Sequence of chain 1.A:
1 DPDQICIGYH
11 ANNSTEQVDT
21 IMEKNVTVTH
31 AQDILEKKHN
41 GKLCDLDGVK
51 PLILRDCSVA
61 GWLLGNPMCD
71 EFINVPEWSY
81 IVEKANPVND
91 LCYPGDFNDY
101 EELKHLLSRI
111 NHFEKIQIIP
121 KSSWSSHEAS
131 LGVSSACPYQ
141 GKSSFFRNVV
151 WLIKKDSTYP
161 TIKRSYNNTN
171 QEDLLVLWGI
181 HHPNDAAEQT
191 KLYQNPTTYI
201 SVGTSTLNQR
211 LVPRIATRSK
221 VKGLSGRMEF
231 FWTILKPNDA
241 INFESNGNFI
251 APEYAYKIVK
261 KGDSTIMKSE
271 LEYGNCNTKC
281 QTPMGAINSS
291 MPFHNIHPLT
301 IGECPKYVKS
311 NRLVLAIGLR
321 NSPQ

Binding-site contacts:
Ligand atom N2 contacts residue ASN167 of chain 1.A at 3.2 Å (h-bond).
Ligand atom C8 contacts residue ASN167 of chain 1.A at 4.3 Å.
Ligand atom O5 contacts residue ASN167 of chain 1.A at 2.2 Å (h-bond).
Ligand atom C1 contacts residue ASN238 of chain 1.A at 3.6 Å.
Ligand atom C3 contacts residue ASN238 of chain 1.A at 4.0 Å.
Ligand atom O7 contacts residue ASP239 of chain 1.A at 3.6 Å (salt-bridge).
Ligand atom C7 contacts residue ASN238 of chain 1.A at 3.9 Å.
Ligand atom O7 contacts residue ALA240 of chain 1.A at 3.5 Å (h-bond).
Ligand atom C7 contacts residue ASN167 of chain 1.A at 4.0 Å.
Ligand atom C4 contacts residue ASN167 of chain 1.A at 4.0 Å.
Ligand atom C2 contacts residue ASN238 of chain 1.A at 3.7 Å.
Ligand atom N2 contacts residue ALA240 of chain 1.A at 4.2 Å.
Ligand atom C3 contacts residue ASN167 of chain 1.A at 3.8 Å.
Ligand atom C2 contacts residue ASN167 of chain 1.A at 2.5 Å.
Ligand atom N2 contacts residue ASP239 of chain 1.A at 4.3 Å.
Ligand atom C7 contacts residue SER219 of chain 3.A at 4.5 Å.
Ligand atom C7 contacts residue ALA240 of chain 1.A at 3.7 Å (hydrophobic).
Ligand atom C5 contacts residue ASN167 of chain 1.A at 3.5 Å.
Ligand atom O7 contacts residue SER219 of chain 3.A at 3.4 Å (h-bond).
Ligand atom C8 contacts residue ASN238 of chain 1.A at 4.0 Å.
Ligand atom N2 contacts residue ASN238 of chain 1.A at 3.0 Å (h-bond).
Ligand atom C8 contacts residue ALA240 of chain 1.A at 3.9 Å (hydrophobic).
Ligand atom O7 contacts residue ASN238 of chain 1.A at 3.9 Å.
Ligand atom C1 contacts residue ASN167 of chain 1.A at 1.4 Å.
Ligand atom C5 contacts residue ASN238 of chain 1.A at 4.0 Å.

This protein binds this small molecule.
Small molecule (SMILES): CC(=O)N[C@H]1[C@H](O[C@H]2[C@H](O)[C@@H](NC(C)=O)CO[C@@H]2CO[C@H]2O[C@@H](C)[C@@H](O)[C@@H](O)[C@@H]2O)O[C@H](CO)[C@@H](O[C@@H]2O[C@H](CO[C@H]3O[C@H](CO)[C@@H](O)[C@H](O)[C@@H]3O)[C@@H](O)[C@H](O[C@@H]3O[C@H](CO)[C@@H](O)[C@H](O)[C@@H]3O)[C@@H]2O)[C@@H]1O

Sequence of chain 3.A:
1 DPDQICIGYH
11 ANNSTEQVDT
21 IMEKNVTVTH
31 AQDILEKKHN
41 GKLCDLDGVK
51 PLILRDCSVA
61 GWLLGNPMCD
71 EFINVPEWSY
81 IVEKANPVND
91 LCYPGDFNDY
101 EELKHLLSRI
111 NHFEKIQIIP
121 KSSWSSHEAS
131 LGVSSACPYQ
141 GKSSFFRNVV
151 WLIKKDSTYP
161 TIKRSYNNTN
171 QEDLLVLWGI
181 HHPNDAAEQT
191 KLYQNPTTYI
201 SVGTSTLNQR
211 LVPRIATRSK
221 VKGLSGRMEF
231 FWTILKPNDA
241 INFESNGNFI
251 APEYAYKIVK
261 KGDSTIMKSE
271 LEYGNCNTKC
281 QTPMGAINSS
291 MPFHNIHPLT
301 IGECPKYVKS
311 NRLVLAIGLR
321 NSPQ